Binding-site contacts:
Ligand atom C7 contacts residue ASN58 of chain 1.C at 4.0 Å.
Ligand atom C2 contacts residue ASN58 of chain 1.C at 2.5 Å.
Ligand atom C3 contacts residue ASN58 of chain 1.C at 3.8 Å.
Ligand atom C5 contacts residue ASN58 of chain 1.C at 3.7 Å.
Ligand atom C6 contacts residue TYR25 of chain 1.C at 3.8 Å (hydrophobic).
Ligand atom C8 contacts residue ASN27 of chain 1.C at 4.2 Å.
Ligand atom O7 contacts residue ASN58 of chain 1.C at 4.5 Å.
Ligand atom C8 contacts residue PHE56 of chain 1.C at 4.2 Å (hydrophobic).
Ligand atom O6 contacts residue TYR25 of chain 1.C at 3.1 Å (h-bond).
Ligand atom O5 contacts residue TYR25 of chain 1.C at 3.8 Å.
Ligand atom C5 contacts residue TYR25 of chain 1.C at 4.2 Å (hydrophobic).
Ligand atom C1 contacts residue TYR25 of chain 1.C at 4.0 Å (hydrophobic).
Ligand atom N2 contacts residue ASN58 of chain 1.C at 2.9 Å (h-bond).
Ligand atom O6 contacts residue ASN58 of chain 1.C at 4.5 Å.
Ligand atom O5 contacts residue ASN58 of chain 1.C at 2.4 Å (h-bond).
Ligand atom C1 contacts residue ASN58 of chain 1.C at 1.4 Å.
Ligand atom C4 contacts residue ASN58 of chain 1.C at 4.2 Å.

Sequence of chain 1.C:
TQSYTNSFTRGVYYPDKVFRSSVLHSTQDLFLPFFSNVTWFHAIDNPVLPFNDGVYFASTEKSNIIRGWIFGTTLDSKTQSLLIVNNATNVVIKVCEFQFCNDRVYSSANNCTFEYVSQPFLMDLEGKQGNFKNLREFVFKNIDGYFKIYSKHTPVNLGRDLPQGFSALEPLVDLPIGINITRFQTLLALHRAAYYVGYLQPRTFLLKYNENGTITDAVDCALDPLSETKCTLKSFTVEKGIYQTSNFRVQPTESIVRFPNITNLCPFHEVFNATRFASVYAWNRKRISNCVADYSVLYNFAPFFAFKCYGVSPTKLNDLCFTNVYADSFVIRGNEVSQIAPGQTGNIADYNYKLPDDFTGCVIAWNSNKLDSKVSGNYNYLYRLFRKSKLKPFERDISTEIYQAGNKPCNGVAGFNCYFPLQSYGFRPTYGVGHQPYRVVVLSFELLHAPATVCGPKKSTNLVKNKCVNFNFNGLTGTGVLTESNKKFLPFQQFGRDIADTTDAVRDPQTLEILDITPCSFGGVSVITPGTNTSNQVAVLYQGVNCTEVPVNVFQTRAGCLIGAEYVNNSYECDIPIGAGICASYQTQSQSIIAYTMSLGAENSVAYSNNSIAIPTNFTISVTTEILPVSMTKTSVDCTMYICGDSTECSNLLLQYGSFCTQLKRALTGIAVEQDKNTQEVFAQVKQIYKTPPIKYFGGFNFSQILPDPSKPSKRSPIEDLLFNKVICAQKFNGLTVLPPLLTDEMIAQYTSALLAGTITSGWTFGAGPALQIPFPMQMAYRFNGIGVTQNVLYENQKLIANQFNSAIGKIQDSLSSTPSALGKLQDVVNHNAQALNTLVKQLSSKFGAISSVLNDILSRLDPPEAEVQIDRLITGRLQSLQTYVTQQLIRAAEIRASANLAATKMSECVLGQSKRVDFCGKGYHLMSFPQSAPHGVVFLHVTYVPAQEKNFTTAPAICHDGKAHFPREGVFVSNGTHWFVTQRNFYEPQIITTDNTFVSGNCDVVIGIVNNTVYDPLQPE

This protein binds this small molecule.
Small molecule (SMILES): CC(=O)N[C@@H]1[C@@H](O)[C@H](O)[C@@H](CO)O[C@H]1O